Sequence of chain 1.E:
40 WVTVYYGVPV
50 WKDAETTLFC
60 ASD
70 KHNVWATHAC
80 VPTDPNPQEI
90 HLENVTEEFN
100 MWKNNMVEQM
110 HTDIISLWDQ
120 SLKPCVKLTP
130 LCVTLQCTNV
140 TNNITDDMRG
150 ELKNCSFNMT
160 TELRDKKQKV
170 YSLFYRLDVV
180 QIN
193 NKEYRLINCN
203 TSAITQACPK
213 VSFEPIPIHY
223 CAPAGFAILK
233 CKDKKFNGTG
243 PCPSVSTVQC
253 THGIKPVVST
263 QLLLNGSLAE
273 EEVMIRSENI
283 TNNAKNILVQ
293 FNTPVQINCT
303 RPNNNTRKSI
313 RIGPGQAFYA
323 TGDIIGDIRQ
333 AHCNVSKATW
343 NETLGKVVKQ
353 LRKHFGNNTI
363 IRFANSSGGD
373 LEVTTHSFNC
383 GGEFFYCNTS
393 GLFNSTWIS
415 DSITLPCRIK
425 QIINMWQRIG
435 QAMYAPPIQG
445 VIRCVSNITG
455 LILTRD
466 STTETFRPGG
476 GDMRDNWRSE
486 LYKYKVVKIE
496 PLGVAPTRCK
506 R

The protein below binds the small molecule below.
Small molecule (SMILES): CC(=O)N[C@H]1[C@H](O[C@H]2[C@H](O)[C@@H](NC(C)=O)CO[C@@H]2CO)O[C@H](CO)[C@@H](O[C@@H]2O[C@H](CO)[C@@H](O)[C@H](O[C@H]3O[C@H](CO)[C@@H](O)[C@H](O)[C@@H]3O)[C@@H]2O)[C@@H]1O

Binding-site contacts:
Ligand atom O4 contacts residue VAL449 of chain 1.E at 3.7 Å.
Ligand atom C4 contacts residue VAL449 of chain 1.E at 3.8 Å (hydrophobic).
Ligand atom N2 contacts residue ASN267 of chain 1.E at 3.0 Å (h-bond).
Ligand atom C2 contacts residue SER450 of chain 1.E at 4.5 Å.
Ligand atom C1 contacts residue VAL449 of chain 1.E at 4.0 Å (hydrophobic).
Ligand atom C8 contacts residue LEU266 of chain 1.E at 4.1 Å (hydrophobic).
Ligand atom C6 contacts residue GLU216 of chain 1.E at 4.3 Å.
Ligand atom C1 contacts residue ASN267 of chain 1.E at 1.5 Å.
Ligand atom O5 contacts residue ASN267 of chain 1.E at 2.4 Å (h-bond).
Ligand atom O3 contacts residue CYS382 of chain 1.E at 3.5 Å (h-bond).
Ligand atom C8 contacts residue PHE380 of chain 1.E at 3.8 Å (hydrophobic).
Ligand atom C1 contacts residue NAG1 of chain 1.R at 3.8 Å.
Ligand atom C8 contacts residue VAL449 of chain 1.E at 4.0 Å (hydrophobic).
Ligand atom O5 contacts residue NAG1 of chain 1.R at 3.2 Å.
Ligand atom O5 contacts residue VAL449 of chain 1.E at 4.3 Å.
Ligand atom C2 contacts residue VAL449 of chain 1.E at 4.3 Å (hydrophobic).
Ligand atom O7 contacts residue ASN381 of chain 1.E at 3.8 Å.
Ligand atom N2 contacts residue SER450 of chain 1.E at 3.9 Å.
Ligand atom C5 contacts residue VAL449 of chain 1.E at 3.5 Å (hydrophobic).
Ligand atom O6 contacts residue SER214 of chain 1.E at 4.1 Å.
Ligand atom C6 contacts residue SER214 of chain 1.E at 4.3 Å.
Ligand atom C8 contacts residue ASN381 of chain 1.E at 3.4 Å.
Ligand atom C7 contacts residue VAL449 of chain 1.E at 4.2 Å (hydrophobic).
Ligand atom C5 contacts residue NAG1 of chain 1.R at 3.8 Å.
Ligand atom C5 contacts residue ASN267 of chain 1.E at 3.8 Å.
Ligand atom O7 contacts residue ASN267 of chain 1.E at 4.5 Å.
Ligand atom C7 contacts residue ASN381 of chain 1.E at 4.0 Å.
Ligand atom C8 contacts residue VAL259 of chain 1.E at 4.3 Å (hydrophobic).
Ligand atom C6 contacts residue NAG1 of chain 1.R at 3.9 Å.
Ligand atom O7 contacts residue PRO217 of chain 1.E at 3.5 Å.
Ligand atom C3 contacts residue VAL449 of chain 1.E at 3.5 Å (hydrophobic).
Ligand atom C4 contacts residue ASN267 of chain 1.E at 4.3 Å.
Ligand atom O7 contacts residue VAL449 of chain 1.E at 3.7 Å.
Ligand atom O6 contacts residue GLY383 of chain 1.E at 4.0 Å.
Ligand atom C3 contacts residue ASN267 of chain 1.E at 3.9 Å.
Ligand atom C7 contacts residue ASN267 of chain 1.E at 3.9 Å.
Ligand atom C1 contacts residue SER450 of chain 1.E at 4.1 Å.
Ligand atom O7 contacts residue ARG447 of chain 1.E at 4.4 Å.
Ligand atom C2 contacts residue ASN267 of chain 1.E at 2.5 Å.